The protein below binds the small molecule below.
Small molecule (SMILES): CC(C)CCC[C@@H](C)[C@H]1CC[C@H]2[C@@H]3CC=C4C[C@@H](O)CC[C@]4(C)[C@H]3CC[C@]12C

Binding-site contacts:
Ligand atom O1 contacts residue PRO328 of chain 1.C at 4.2 Å.
Ligand atom O1 contacts residue TRP330 of chain 1.C at 3.3 Å.
Ligand atom C24 contacts residue LEU470 of chain 1.C at 3.6 Å (hydrophobic).
Ligand atom C27 contacts residue LEU470 of chain 1.C at 3.9 Å (hydrophobic).
Ligand atom C4 contacts residue TRP330 of chain 1.C at 3.7 Å (hydrophobic).
Ligand atom C22 contacts residue CYS471 of chain 1.C at 3.9 Å (hydrophobic).
Ligand atom C18 contacts residue LEU335 of chain 1.C at 4.3 Å (hydrophobic).
Ligand atom C4 contacts residue THR331 of chain 1.C at 3.5 Å.
Ligand atom C20 contacts residue VAL467 of chain 1.C at 4.4 Å (hydrophobic).
Ligand atom C19 contacts residue TYR317 of chain 1.C at 3.0 Å (hydrophobic).
Ligand atom C24 contacts residue CYS471 of chain 1.C at 3.1 Å (hydrophobic).
Ligand atom C21 contacts residue ILE313 of chain 1.C at 3.8 Å (hydrophobic).
Ligand atom C7 contacts residue ILE334 of chain 1.C at 4.0 Å (hydrophobic).
Ligand atom C25 contacts residue CYS471 of chain 1.C at 4.1 Å (hydrophobic).
Ligand atom C23 contacts residue CYS471 of chain 1.C at 4.1 Å (hydrophobic).
Ligand atom C16 contacts residue LEU470 of chain 1.C at 4.5 Å (hydrophobic).
Ligand atom C26 contacts residue PHE475 of chain 1.C at 4.5 Å (hydrophobic).
Ligand atom C25 contacts residue LEU470 of chain 1.C at 4.2 Å (hydrophobic).
Ligand atom C6 contacts residue ILE334 of chain 1.C at 3.6 Å (hydrophobic).
Ligand atom C19 contacts residue THR331 of chain 1.C at 4.2 Å.
Ligand atom C27 contacts residue ALA474 of chain 1.C at 3.9 Å (hydrophobic).
Ligand atom C3 contacts residue TRP330 of chain 1.C at 4.0 Å (hydrophobic).
Ligand atom C25 contacts residue ALA474 of chain 1.C at 3.6 Å (hydrophobic).
Ligand atom C5 contacts residue THR331 of chain 1.C at 4.2 Å.
Ligand atom C6 contacts residue THR331 of chain 1.C at 4.4 Å.

Sequence of chain 1.C:
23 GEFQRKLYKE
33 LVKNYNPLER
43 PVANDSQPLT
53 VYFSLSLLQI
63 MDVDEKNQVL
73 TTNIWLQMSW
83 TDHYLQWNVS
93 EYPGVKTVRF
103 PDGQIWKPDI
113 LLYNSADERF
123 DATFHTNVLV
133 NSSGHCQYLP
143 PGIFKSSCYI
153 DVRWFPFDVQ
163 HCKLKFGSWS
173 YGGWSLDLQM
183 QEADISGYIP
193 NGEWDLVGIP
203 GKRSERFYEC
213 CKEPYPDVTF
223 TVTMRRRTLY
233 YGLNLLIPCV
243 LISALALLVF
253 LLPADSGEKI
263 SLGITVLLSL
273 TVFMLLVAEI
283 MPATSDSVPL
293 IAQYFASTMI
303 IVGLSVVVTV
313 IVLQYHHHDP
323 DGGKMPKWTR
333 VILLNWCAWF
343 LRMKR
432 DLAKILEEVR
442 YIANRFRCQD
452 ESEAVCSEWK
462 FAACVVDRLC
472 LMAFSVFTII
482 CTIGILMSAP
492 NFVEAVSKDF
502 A